Sequence of chain 1.B:
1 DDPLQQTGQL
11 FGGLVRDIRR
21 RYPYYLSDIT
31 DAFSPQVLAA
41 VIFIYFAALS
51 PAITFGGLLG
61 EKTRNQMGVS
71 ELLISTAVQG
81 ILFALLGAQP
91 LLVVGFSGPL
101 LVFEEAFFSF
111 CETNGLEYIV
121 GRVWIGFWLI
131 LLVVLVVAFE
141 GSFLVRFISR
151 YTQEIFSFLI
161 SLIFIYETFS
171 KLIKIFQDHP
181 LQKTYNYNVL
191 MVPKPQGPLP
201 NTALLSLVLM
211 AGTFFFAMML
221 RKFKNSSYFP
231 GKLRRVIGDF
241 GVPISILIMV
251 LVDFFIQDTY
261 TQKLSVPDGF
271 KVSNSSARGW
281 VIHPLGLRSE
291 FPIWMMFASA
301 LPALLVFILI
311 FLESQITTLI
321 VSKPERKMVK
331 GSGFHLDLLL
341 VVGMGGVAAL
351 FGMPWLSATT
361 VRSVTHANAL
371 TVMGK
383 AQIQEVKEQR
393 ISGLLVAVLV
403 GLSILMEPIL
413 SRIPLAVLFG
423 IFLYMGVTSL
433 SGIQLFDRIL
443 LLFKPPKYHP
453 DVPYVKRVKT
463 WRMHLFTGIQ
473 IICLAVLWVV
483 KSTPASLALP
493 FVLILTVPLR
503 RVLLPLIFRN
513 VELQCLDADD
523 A

Binding-site contacts:
Ligand atom OAH contacts residue TRP463 of chain 1.B at 4.0 Å.
Ligand atom CAK contacts residue LEU467 of chain 1.B at 3.7 Å (hydrophobic).
Ligand atom CAT contacts residue TRP463 of chain 1.B at 4.3 Å (hydrophobic).
Ligand atom CAX contacts residue TRP463 of chain 1.B at 4.0 Å (hydrophobic).
Ligand atom CAN contacts residue ILE473 of chain 1.B at 3.7 Å (hydrophobic).
Ligand atom CAP contacts residue GLY470 of chain 1.B at 4.0 Å.
Ligand atom CAO contacts residue ILE473 of chain 1.B at 4.1 Å (hydrophobic).
Ligand atom CBA contacts residue ILE473 of chain 1.B at 3.9 Å (hydrophobic).
Ligand atom CAU contacts residue HIS466 of chain 1.B at 4.4 Å.
Ligand atom CAS contacts residue HIS466 of chain 1.B at 4.5 Å.
Ligand atom OAG contacts residue TRP463 of chain 1.B at 4.1 Å.
Ligand atom OAF contacts residue TRP463 of chain 1.B at 3.7 Å.
Ligand atom OAW contacts residue TRP463 of chain 1.B at 4.5 Å.
Ligand atom CAJ contacts residue ILE473 of chain 1.B at 4.5 Å (hydrophobic).
Ligand atom CBE contacts residue GLY470 of chain 1.B at 4.0 Å.
Ligand atom CAC contacts residue ILE473 of chain 1.B at 4.3 Å (hydrophobic).
Ligand atom CAB contacts residue ILE473 of chain 1.B at 3.9 Å (hydrophobic).
Ligand atom CAU contacts residue LEU444 of chain 1.B at 4.3 Å (hydrophobic).
Ligand atom CAI contacts residue LEU467 of chain 1.B at 4.4 Å (hydrophobic).
Ligand atom CAM contacts residue TRP463 of chain 1.B at 3.9 Å (hydrophobic).
Ligand atom CAN contacts residue ILE474 of chain 1.B at 3.9 Å (hydrophobic).
Ligand atom CBC contacts residue TRP463 of chain 1.B at 4.0 Å (hydrophobic).
Ligand atom CAY contacts residue TRP463 of chain 1.B at 4.2 Å (hydrophobic).
Ligand atom CAC contacts residue LEU444 of chain 1.B at 4.3 Å (hydrophobic).
Ligand atom CAR contacts residue TRP463 of chain 1.B at 4.1 Å (hydrophobic).

This small molecule binds to this protein.
Small molecule (SMILES): CC(C)CCC[C@@H](C)[C@H]1CC[C@H]2[C@@H]3CC=C4C[C@@H](OC(=O)CCC(=O)O)CC[C@]4(C)[C@H]3CC[C@]12C